Sequence of chain 1.E:
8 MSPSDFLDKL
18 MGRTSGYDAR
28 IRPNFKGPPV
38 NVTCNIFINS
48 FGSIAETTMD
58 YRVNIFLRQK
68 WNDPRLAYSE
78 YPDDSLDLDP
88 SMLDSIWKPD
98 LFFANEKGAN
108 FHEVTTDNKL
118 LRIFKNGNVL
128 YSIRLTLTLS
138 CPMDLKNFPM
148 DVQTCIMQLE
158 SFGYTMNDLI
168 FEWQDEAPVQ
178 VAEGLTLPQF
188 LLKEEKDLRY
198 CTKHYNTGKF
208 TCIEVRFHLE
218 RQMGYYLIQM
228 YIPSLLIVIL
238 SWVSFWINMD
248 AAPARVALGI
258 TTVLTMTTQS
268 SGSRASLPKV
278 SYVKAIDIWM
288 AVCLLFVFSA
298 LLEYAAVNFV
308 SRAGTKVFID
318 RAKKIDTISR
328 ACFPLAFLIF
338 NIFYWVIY

Binding-site contacts:
Ligand atom N contacts residue PHE159 of chain 1.E at 3.0 Å (h-bond).
Ligand atom OXT contacts residue SER129 of chain 1.A at 2.7 Å (h-bond).
Ligand atom C contacts residue THR204 of chain 1.E at 3.6 Å.
Ligand atom C contacts residue LEU117 of chain 1.A at 4.4 Å (hydrophobic).
Ligand atom CA contacts residue SER129 of chain 1.A at 4.4 Å.
Ligand atom N contacts residue PHE207 of chain 1.E at 4.0 Å.
Ligand atom CA contacts residue PHE159 of chain 1.E at 3.4 Å (hydrophobic).
Ligand atom OXT contacts residue THR204 of chain 1.E at 4.2 Å.
Ligand atom OXT contacts residue PHE159 of chain 1.E at 4.2 Å.
Ligand atom C contacts residue SER129 of chain 1.A at 3.7 Å.
Ligand atom O contacts residue PHE207 of chain 1.E at 4.0 Å.
Ligand atom OXT contacts residue ARG65 of chain 1.A at 3.0 Å (salt-bridge).
Ligand atom C contacts residue PHE159 of chain 1.E at 4.3 Å (hydrophobic).
Ligand atom CA contacts residue LEU117 of chain 1.A at 4.4 Å (hydrophobic).
Ligand atom O contacts residue SER129 of chain 1.A at 4.5 Å.
Ligand atom N contacts residue TYR202 of chain 1.E at 3.8 Å.
Ligand atom CA contacts residue PHE63 of chain 1.A at 3.9 Å (hydrophobic).
Ligand atom N contacts residue GLU157 of chain 1.E at 4.5 Å.
Ligand atom O contacts residue TYR202 of chain 1.E at 3.9 Å.
Ligand atom O contacts residue LEU117 of chain 1.A at 4.3 Å.
Ligand atom C contacts residue PHE63 of chain 1.A at 3.7 Å (hydrophobic).
Ligand atom N contacts residue PHE63 of chain 1.A at 4.3 Å.
Ligand atom O contacts residue ARG65 of chain 1.A at 3.4 Å (salt-bridge).
Ligand atom N contacts residue SER158 of chain 1.E at 4.3 Å.
Ligand atom O contacts residue PHE63 of chain 1.A at 4.5 Å.
Ligand atom OXT contacts residue PHE63 of chain 1.A at 3.4 Å.
Ligand atom O contacts residue THR204 of chain 1.E at 2.4 Å (h-bond).
Ligand atom C contacts residue ARG65 of chain 1.A at 3.7 Å.

Sequence of chain 1.A:
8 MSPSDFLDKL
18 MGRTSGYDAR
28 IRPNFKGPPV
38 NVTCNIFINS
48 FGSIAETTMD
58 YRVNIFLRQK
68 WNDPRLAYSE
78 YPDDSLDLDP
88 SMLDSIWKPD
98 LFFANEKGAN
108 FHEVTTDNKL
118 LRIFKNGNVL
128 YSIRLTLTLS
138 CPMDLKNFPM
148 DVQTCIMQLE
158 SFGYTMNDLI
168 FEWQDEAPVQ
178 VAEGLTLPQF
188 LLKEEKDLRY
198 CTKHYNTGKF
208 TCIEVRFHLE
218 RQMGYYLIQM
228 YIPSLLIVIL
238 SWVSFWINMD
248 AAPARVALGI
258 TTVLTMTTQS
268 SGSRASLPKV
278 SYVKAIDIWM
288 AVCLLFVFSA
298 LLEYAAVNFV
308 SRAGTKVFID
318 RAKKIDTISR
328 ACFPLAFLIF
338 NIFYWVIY

The protein below binds the small molecule below.
Small molecule (SMILES): NCC(=O)O